Sequence of chain 1.C:
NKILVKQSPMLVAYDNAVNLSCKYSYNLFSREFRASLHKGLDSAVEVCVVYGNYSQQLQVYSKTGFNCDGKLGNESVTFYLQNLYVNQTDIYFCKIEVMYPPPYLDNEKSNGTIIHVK

Binding-site contacts:
Ligand atom C1 contacts residue TYR87 of chain 1.C at 4.5 Å (hydrophobic).
Ligand atom N2 contacts residue ASN89 of chain 1.C at 2.9 Å (h-bond).
Ligand atom O5 contacts residue ASN89 of chain 1.C at 2.4 Å (h-bond).
Ligand atom C4 contacts residue ASN89 of chain 1.C at 4.2 Å.
Ligand atom O6 contacts residue TYR87 of chain 1.C at 4.4 Å.
Ligand atom O5 contacts residue TYR87 of chain 1.C at 3.8 Å.
Ligand atom C5 contacts residue ASN89 of chain 1.C at 3.7 Å.
Ligand atom C2 contacts residue ASN89 of chain 1.C at 2.4 Å.
Ligand atom C3 contacts residue ASN89 of chain 1.C at 3.8 Å.
Ligand atom C1 contacts residue ASN89 of chain 1.C at 1.4 Å.
Ligand atom C7 contacts residue ASN89 of chain 1.C at 4.2 Å.
Ligand atom C5 contacts residue TYR87 of chain 1.C at 3.9 Å (hydrophobic).
Ligand atom C6 contacts residue TYR87 of chain 1.C at 3.3 Å (hydrophobic).

A protein and the small-molecule ligand that binds it are described below.
Small molecule (SMILES): CC(=O)N[C@@H]1[C@@H](O)[C@H](O)[C@@H](CO)O[C@H]1O